The small molecule below binds the protein below.
Small molecule (SMILES): COC(=O)[C@H](C)[C@@H]1N=C(c2ccc(Cl)cc2)c2cc(OC)ccc2-n2c(C)nnc21

Sequence of chain 1.A:
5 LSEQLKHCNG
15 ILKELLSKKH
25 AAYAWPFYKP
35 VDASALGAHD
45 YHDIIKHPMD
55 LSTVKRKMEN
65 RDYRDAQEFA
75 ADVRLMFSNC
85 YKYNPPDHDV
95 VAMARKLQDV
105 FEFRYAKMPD

Binding-site contacts:
Ligand atom OAL contacts residue TRP29 of chain 1.A at 3.4 Å.
Ligand atom CBD contacts residue TYR45 of chain 1.A at 3.8 Å (hydrophobic).
Ligand atom CBB contacts residue TRP29 of chain 1.A at 4.0 Å (hydrophobic).
Ligand atom CAS contacts residue TYR87 of chain 1.A at 3.7 Å (hydrophobic).
Ligand atom NAO contacts residue CYS84 of chain 1.A at 4.2 Å.
Ligand atom CAW contacts residue LEU40 of chain 1.A at 4.1 Å (hydrophobic).
Ligand atom CAQ contacts residue VAL94 of chain 1.A at 3.9 Å (hydrophobic).
Ligand atom CBB contacts residue VAL94 of chain 1.A at 3.6 Å (hydrophobic).
Ligand atom CBA contacts residue VAL94 of chain 1.A at 4.1 Å (hydrophobic).
Ligand atom CL1 contacts residue ASP93 of chain 1.A at 4.0 Å.
Ligand atom OAV contacts residue LEU40 of chain 1.A at 4.1 Å.
Ligand atom CBA contacts residue PRO30 of chain 1.A at 4.2 Å (hydrophobic).
Ligand atom CAW contacts residue ALA42 of chain 1.A at 3.8 Å (hydrophobic).
Ligand atom CBA contacts residue MET97 of chain 1.A at 4.2 Å (hydrophobic).
Ligand atom OAU contacts residue TYR87 of chain 1.A at 3.4 Å.
Ligand atom CAP contacts residue VAL94 of chain 1.A at 4.0 Å (hydrophobic).
Ligand atom CAT contacts residue TYR87 of chain 1.A at 4.0 Å (hydrophobic).
Ligand atom CAG contacts residue VAL94 of chain 1.A at 4.0 Å (hydrophobic).
Ligand atom OAU contacts residue ALA42 of chain 1.A at 4.1 Å.
Ligand atom CAM contacts residue TRP29 of chain 1.A at 4.0 Å (hydrophobic).
Ligand atom CAR contacts residue PHE31 of chain 1.A at 3.6 Å (hydrophobic).
Ligand atom CAS contacts residue ASN88 of chain 1.A at 3.6 Å.
Ligand atom CAR contacts residue PRO30 of chain 1.A at 3.6 Å (hydrophobic).
Ligand atom CBA contacts residue TRP29 of chain 1.A at 3.8 Å (hydrophobic).
Ligand atom CAF contacts residue VAL35 of chain 1.A at 4.1 Å (hydrophobic).
Ligand atom CAR contacts residue VAL35 of chain 1.A at 4.2 Å (hydrophobic).
Ligand atom CAF contacts residue PRO30 of chain 1.A at 3.4 Å (hydrophobic).
Ligand atom CAP contacts residue VAL35 of chain 1.A at 4.1 Å (hydrophobic).
Ligand atom CAA contacts residue PRO30 of chain 1.A at 3.5 Å (hydrophobic).
Ligand atom CBB contacts residue PRO30 of chain 1.A at 4.0 Å (hydrophobic).
Ligand atom CAB contacts residue TRP29 of chain 1.A at 4.0 Å (hydrophobic).
Ligand atom CAJ contacts residue ASN88 of chain 1.A at 4.1 Å.
Ligand atom CBD contacts residue ALA42 of chain 1.A at 4.1 Å (hydrophobic).
Ligand atom CAI contacts residue LEU40 of chain 1.A at 4.1 Å (hydrophobic).
Ligand atom NAK contacts residue VAL94 of chain 1.A at 4.1 Å.
Ligand atom CBD contacts residue TYR87 of chain 1.A at 3.3 Å (hydrophobic).
Ligand atom CAW contacts residue TYR87 of chain 1.A at 4.1 Å (hydrophobic).
Ligand atom NAN contacts residue ASN88 of chain 1.A at 3.1 Å (h-bond).
Ligand atom CAX contacts residue VAL94 of chain 1.A at 4.2 Å (hydrophobic).
Ligand atom NAO contacts residue ASN88 of chain 1.A at 3.5 Å (h-bond).